The protein below binds the small molecule below.
Small molecule (SMILES): CC(=O)N[C@H]1[C@@H](O[C@H]2[C@H](O)[C@@H](NC(C)=O)CO[C@@H]2CO)O[C@H](CO)[C@@H](O)[C@@H]1O

Binding-site contacts:
Ligand atom C2 contacts residue ALA156 of chain 3.A at 4.5 Å (hydrophobic).
Ligand atom O6 contacts residue THR241 of chain 3.A at 4.2 Å.
Ligand atom C5 contacts residue ALA156 of chain 3.A at 4.3 Å (hydrophobic).
Ligand atom O5 contacts residue ASN239 of chain 3.A at 2.4 Å (h-bond).
Ligand atom C3 contacts residue ALA156 of chain 3.A at 4.4 Å (hydrophobic).
Ligand atom C5 contacts residue NAG1 of chain 3.D at 4.1 Å.
Ligand atom C8 contacts residue ASN239 of chain 3.A at 3.8 Å.
Ligand atom C6 contacts residue ASN158 of chain 3.A at 4.3 Å.
Ligand atom C7 contacts residue THR241 of chain 3.A at 4.2 Å.
Ligand atom C5 contacts residue ASN239 of chain 3.A at 3.7 Å.
Ligand atom O5 contacts residue LEU157 of chain 3.A at 4.0 Å.
Ligand atom C8 contacts residue ILE210 of chain 2.A at 4.4 Å (hydrophobic).
Ligand atom C8 contacts residue ARG194 of chain 3.A at 3.5 Å.
Ligand atom O7 contacts residue THR241 of chain 3.A at 3.2 Å.
Ligand atom C6 contacts residue NAG1 of chain 3.D at 4.0 Å.
Ligand atom O7 contacts residue ARG194 of chain 3.A at 3.8 Å.
Ligand atom O3 contacts residue ALA156 of chain 3.A at 4.5 Å.
Ligand atom O5 contacts residue ASN158 of chain 3.A at 3.9 Å.
Ligand atom O6 contacts residue ALA156 of chain 3.A at 3.5 Å.
Ligand atom O7 contacts residue ASN239 of chain 3.A at 3.5 Å (h-bond).
Ligand atom N2 contacts residue ASN239 of chain 3.A at 3.0 Å (h-bond).
Ligand atom C7 contacts residue ASN239 of chain 3.A at 3.5 Å.
Ligand atom C3 contacts residue ASN239 of chain 3.A at 3.9 Å.
Ligand atom C4 contacts residue ALA156 of chain 3.A at 3.7 Å (hydrophobic).
Ligand atom O3 contacts residue THR241 of chain 3.A at 4.2 Å.
Ligand atom C7 contacts residue ARG194 of chain 3.A at 4.1 Å.
Ligand atom C1 contacts residue LEU157 of chain 3.A at 4.3 Å (hydrophobic).
Ligand atom C2 contacts residue ASN181 of chain 2.A at 4.4 Å.
Ligand atom O5 contacts residue ALA156 of chain 3.A at 4.2 Å.
Ligand atom C6 contacts residue ALA156 of chain 3.A at 3.9 Å (hydrophobic).
Ligand atom C7 contacts residue SER240 of chain 3.A at 4.3 Å.
Ligand atom C5 contacts residue ALA156 of chain 3.A at 4.0 Å (hydrophobic).
Ligand atom O5 contacts residue ALA156 of chain 3.A at 3.3 Å.
Ligand atom O3 contacts residue ASN181 of chain 2.A at 4.4 Å.
Ligand atom O7 contacts residue SER240 of chain 3.A at 3.3 Å.
Ligand atom C2 contacts residue ASN239 of chain 3.A at 2.5 Å.
Ligand atom C1 contacts residue ASN239 of chain 3.A at 1.4 Å.
Ligand atom O6 contacts residue ASN158 of chain 3.A at 3.6 Å.
Ligand atom C6 contacts residue ALA156 of chain 3.A at 4.3 Å (hydrophobic).
Ligand atom C4 contacts residue ASN239 of chain 3.A at 4.3 Å.

Sequence of chain 3.A:
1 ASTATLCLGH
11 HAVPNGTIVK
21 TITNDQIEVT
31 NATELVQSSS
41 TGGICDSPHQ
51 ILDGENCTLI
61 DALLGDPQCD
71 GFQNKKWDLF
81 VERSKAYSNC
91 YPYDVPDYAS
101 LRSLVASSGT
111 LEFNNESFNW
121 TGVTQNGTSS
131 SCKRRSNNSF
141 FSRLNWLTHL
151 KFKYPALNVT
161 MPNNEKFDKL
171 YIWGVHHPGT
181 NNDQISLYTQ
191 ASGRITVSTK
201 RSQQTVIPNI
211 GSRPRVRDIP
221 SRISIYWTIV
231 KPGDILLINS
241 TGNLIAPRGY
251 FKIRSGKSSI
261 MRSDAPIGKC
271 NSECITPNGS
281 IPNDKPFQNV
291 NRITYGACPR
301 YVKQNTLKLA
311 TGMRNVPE

Sequence of chain 2.A:
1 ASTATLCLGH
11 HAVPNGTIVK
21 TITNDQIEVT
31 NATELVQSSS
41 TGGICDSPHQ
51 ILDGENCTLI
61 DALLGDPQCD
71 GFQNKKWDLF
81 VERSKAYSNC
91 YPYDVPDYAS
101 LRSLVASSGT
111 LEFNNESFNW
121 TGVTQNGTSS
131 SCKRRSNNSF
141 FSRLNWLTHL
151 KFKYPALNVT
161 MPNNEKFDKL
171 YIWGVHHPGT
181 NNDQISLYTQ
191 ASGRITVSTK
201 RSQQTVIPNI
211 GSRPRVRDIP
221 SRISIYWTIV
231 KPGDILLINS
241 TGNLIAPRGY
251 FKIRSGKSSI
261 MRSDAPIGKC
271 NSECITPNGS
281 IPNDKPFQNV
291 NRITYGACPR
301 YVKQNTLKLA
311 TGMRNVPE